Sequence of chain 5.C:
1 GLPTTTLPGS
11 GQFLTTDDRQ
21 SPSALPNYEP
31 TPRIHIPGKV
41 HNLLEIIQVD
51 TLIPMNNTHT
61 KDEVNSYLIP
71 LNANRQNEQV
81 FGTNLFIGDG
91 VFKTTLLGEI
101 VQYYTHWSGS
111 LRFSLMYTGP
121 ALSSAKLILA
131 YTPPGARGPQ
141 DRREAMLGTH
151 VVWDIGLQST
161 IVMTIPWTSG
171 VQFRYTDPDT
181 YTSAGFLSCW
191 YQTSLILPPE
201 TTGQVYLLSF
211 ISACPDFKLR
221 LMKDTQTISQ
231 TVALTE

This protein binds this small molecule.
Small molecule (SMILES): Cc1cc(CCCCCCCOc2ccc(C3=N[C@@H](C)CO3)cc2)on1

Sequence of chain 5.A:
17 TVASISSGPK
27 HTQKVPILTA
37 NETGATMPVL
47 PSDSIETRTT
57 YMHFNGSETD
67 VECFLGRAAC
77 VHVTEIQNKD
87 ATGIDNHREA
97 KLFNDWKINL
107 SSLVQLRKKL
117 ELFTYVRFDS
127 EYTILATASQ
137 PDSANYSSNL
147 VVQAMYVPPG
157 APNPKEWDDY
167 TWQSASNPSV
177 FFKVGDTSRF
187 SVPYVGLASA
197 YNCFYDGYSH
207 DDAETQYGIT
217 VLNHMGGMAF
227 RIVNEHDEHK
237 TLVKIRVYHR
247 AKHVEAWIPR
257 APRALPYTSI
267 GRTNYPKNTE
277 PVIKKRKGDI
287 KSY

Binding-site contacts:
Ligand atom CM1 contacts residue SER107 of chain 5.A at 3.9 Å.
Ligand atom C5 contacts residue TYR152 of chain 5.A at 3.8 Å (hydrophobic).
Ligand atom C4A contacts residue ASN219 of chain 5.A at 3.5 Å.
Ligand atom C3B contacts residue MET221 of chain 5.A at 3.8 Å (hydrophobic).
Ligand atom C31 contacts residue PRO174 of chain 5.A at 3.4 Å (hydrophobic).
Ligand atom C5C contacts residue ILE104 of chain 5.A at 3.8 Å (hydrophobic).
Ligand atom C4 contacts residue MET224 of chain 5.A at 3.8 Å (hydrophobic).
Ligand atom C3 contacts residue PHE186 of chain 5.A at 3.8 Å (hydrophobic).
Ligand atom C6C contacts residue MET221 of chain 5.A at 3.7 Å (hydrophobic).
Ligand atom C31 contacts residue VAL176 of chain 5.A at 3.3 Å (hydrophobic).
Ligand atom C5C contacts residue TYR128 of chain 5.A at 3.5 Å (hydrophobic).
Ligand atom C31 contacts residue SER175 of chain 5.A at 3.6 Å.
Ligand atom N2 contacts residue PHE186 of chain 5.A at 3.7 Å.
Ligand atom C4C contacts residue TYR152 of chain 5.A at 3.8 Å (hydrophobic).
Ligand atom C2B contacts residue MET221 of chain 5.A at 3.5 Å (hydrophobic).
Ligand atom C31 contacts residue ALA150 of chain 5.A at 3.5 Å (hydrophobic).
Ligand atom C4 contacts residue PHE186 of chain 5.A at 3.6 Å (hydrophobic).
Ligand atom C3C contacts residue VAL188 of chain 5.A at 3.3 Å (hydrophobic).
Ligand atom C5B contacts residue LEU106 of chain 5.A at 3.5 Å (hydrophobic).
Ligand atom C1B contacts residue MET221 of chain 5.A at 3.8 Å (hydrophobic).
Ligand atom O1 contacts residue VAL188 of chain 5.A at 3.8 Å.
Ligand atom C4 contacts residue TYR152 of chain 5.A at 3.9 Å (hydrophobic).
Ligand atom C2C contacts residue VAL188 of chain 5.A at 3.2 Å (hydrophobic).
Ligand atom O1 contacts residue PHE186 of chain 5.A at 3.5 Å.
Ligand atom C3C contacts residue TYR128 of chain 5.A at 3.9 Å (hydrophobic).
Ligand atom N3A contacts residue ASN219 of chain 5.A at 3.0 Å (h-bond).
Ligand atom C5B contacts residue TYR197 of chain 5.A at 3.7 Å (hydrophobic).
Ligand atom C5 contacts residue PHE186 of chain 5.A at 3.5 Å (hydrophobic).
Ligand atom C6B contacts residue LEU106 of chain 5.A at 3.9 Å (hydrophobic).
Ligand atom O1 contacts residue ALA24 of chain 5.C at 3.6 Å.
Ligand atom C7C contacts residue TYR197 of chain 5.A at 3.8 Å (hydrophobic).
Ligand atom C4B contacts residue LEU106 of chain 5.A at 3.7 Å (hydrophobic).
Ligand atom C6B contacts residue TYR197 of chain 5.A at 3.6 Å (hydrophobic).
Ligand atom C3 contacts residue PRO174 of chain 5.A at 3.8 Å (hydrophobic).
Ligand atom O1B contacts residue MET221 of chain 5.A at 3.4 Å.
Ligand atom O1 contacts residue TYR152 of chain 5.A at 3.9 Å.
Ligand atom C6C contacts residue VAL191 of chain 5.A at 3.2 Å (hydrophobic).
Ligand atom C7C contacts residue TYR128 of chain 5.A at 3.6 Å (hydrophobic).
Ligand atom O1B contacts residue TYR128 of chain 5.A at 3.9 Å.
Ligand atom N2 contacts residue ALA24 of chain 5.C at 3.4 Å.